Sequence of chain 1.C:
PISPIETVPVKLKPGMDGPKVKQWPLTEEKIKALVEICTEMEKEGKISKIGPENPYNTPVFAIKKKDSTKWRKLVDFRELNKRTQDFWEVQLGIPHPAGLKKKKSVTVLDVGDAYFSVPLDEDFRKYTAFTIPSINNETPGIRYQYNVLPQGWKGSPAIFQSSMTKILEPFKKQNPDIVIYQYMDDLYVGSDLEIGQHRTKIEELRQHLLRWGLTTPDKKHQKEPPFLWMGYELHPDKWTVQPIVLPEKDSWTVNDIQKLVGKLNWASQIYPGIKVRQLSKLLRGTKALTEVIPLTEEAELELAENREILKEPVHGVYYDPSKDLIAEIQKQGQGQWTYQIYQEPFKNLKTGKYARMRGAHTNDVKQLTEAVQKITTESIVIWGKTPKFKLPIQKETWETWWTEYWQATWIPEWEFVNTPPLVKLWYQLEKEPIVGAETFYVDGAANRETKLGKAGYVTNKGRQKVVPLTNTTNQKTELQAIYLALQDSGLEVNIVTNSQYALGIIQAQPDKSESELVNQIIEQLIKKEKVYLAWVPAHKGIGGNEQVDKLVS

Binding-site contacts:
Ligand atom C14 contacts residue TYR115 of chain 1.C at 3.4 Å (hydrophobic).
Ligand atom C10 contacts residue ARG72 of chain 1.C at 4.0 Å.
Ligand atom N3 contacts residue GLY152 of chain 1.C at 3.4 Å.
Ligand atom O contacts residue TYR115 of chain 1.C at 3.5 Å.
Ligand atom C16 contacts residue MET184 of chain 1.C at 3.9 Å (hydrophobic).
Ligand atom C contacts residue ARG72 of chain 1.C at 3.6 Å.
Ligand atom O1 contacts residue ALA114 of chain 1.C at 2.9 Å.
Ligand atom O2 contacts residue MET184 of chain 1.C at 4.5 Å.
Ligand atom C18 contacts residue GLY152 of chain 1.C at 4.0 Å.
Ligand atom C14 contacts residue GLN151 of chain 1.C at 3.3 Å.
Ligand atom C12 contacts residue GLN151 of chain 1.C at 4.3 Å.
Ligand atom N2 contacts residue ASP185 of chain 1.C at 4.1 Å.
Ligand atom N3 contacts residue GLN151 of chain 1.C at 4.2 Å.
Ligand atom C11 contacts residue ARG72 of chain 1.C at 4.5 Å.
Ligand atom O contacts residue GLY152 of chain 1.C at 4.1 Å.
Ligand atom C17 contacts residue MET184 of chain 1.C at 4.1 Å (hydrophobic).
Ligand atom O1 contacts residue TYR115 of chain 1.C at 3.2 Å (h-bond).
Ligand atom N2 contacts residue ALA114 of chain 1.C at 3.5 Å.
Ligand atom C9 contacts residue ARG72 of chain 1.C at 3.3 Å.
Ligand atom O2 contacts residue TYR115 of chain 1.C at 4.3 Å.
Ligand atom N1 contacts residue ARG72 of chain 1.C at 4.2 Å.
Ligand atom C13 contacts residue TYR115 of chain 1.C at 3.4 Å (hydrophobic).
Ligand atom C8 contacts residue ARG72 of chain 1.C at 3.0 Å.
Ligand atom N contacts residue ARG72 of chain 1.C at 3.1 Å (salt-bridge).
Ligand atom C15 contacts residue TYR115 of chain 1.C at 3.7 Å (hydrophobic).
Ligand atom O contacts residue GLN151 of chain 1.C at 3.8 Å.
Ligand atom C6 contacts residue ARG72 of chain 1.C at 3.9 Å.
Ligand atom C12 contacts residue TYR115 of chain 1.C at 4.1 Å (hydrophobic).
Ligand atom C1 contacts residue ARG72 of chain 1.C at 3.7 Å.
Ligand atom N2 contacts residue TYR115 of chain 1.C at 3.7 Å.
Ligand atom N1 contacts residue GLN151 of chain 1.C at 4.3 Å.
Ligand atom O2 contacts residue ALA114 of chain 1.C at 3.4 Å.
Ligand atom C16 contacts residue TYR115 of chain 1.C at 4.1 Å (hydrophobic).
Ligand atom O2 contacts residue PHE160 of chain 1.C at 3.9 Å.
Ligand atom C7 contacts residue ARG72 of chain 1.C at 3.5 Å.
Ligand atom C17 contacts residue TYR115 of chain 1.C at 4.1 Å (hydrophobic).
Ligand atom O2 contacts residue ASP185 of chain 1.C at 3.1 Å (salt-bridge).
Ligand atom C11 contacts residue GLN151 of chain 1.C at 4.3 Å.
Ligand atom C2 contacts residue ARG72 of chain 1.C at 4.2 Å.
Ligand atom C13 contacts residue GLN151 of chain 1.C at 3.1 Å.

The small molecule below binds the protein below.
Small molecule (SMILES): Cn1c2ccccc2c2c1cc(C#N)c(=O)n2-c1ccc([N+](=O)[O-])cc1